A small-molecule ligand and the protein it binds are described below.
Small molecule (SMILES): CCCC[Sn](CCCC)CCCC

Sequence of chain 1.A:
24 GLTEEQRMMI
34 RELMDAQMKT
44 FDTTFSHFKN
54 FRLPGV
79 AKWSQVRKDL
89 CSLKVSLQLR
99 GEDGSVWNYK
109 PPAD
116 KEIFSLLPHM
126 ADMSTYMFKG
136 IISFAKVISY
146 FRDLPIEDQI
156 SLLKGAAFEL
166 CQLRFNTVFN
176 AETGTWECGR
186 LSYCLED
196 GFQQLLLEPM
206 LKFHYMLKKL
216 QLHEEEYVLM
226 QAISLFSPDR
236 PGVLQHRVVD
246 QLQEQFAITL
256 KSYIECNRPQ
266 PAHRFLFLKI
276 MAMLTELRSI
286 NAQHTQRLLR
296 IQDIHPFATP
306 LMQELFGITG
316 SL

Binding-site contacts:
Ligand atom C5 contacts residue TYR188 of chain 1.A at 4.0 Å (hydrophobic).
Ligand atom C13 contacts residue PHE163 of chain 1.A at 4.3 Å (hydrophobic).
Ligand atom C11 contacts residue CYS89 of chain 1.A at 3.6 Å (hydrophobic).
Ligand atom C7 contacts residue VAL93 of chain 1.A at 4.1 Å (hydrophobic).
Ligand atom C3 contacts residue TRP181 of chain 1.A at 4.5 Å (hydrophobic).
Ligand atom SN1 contacts residue CYS89 of chain 1.A at 2.0 Å.
Ligand atom C4 contacts residue TRP181 of chain 1.A at 3.8 Å (hydrophobic).
Ligand atom C13 contacts residue MET205 of chain 1.A at 4.2 Å (hydrophobic).
Ligand atom C5 contacts residue TBY1 of chain 1.C at 3.4 Å.
Ligand atom C3 contacts residue CYS89 of chain 1.A at 4.5 Å (hydrophobic).
Ligand atom C9 contacts residue MET125 of chain 1.A at 4.5 Å (hydrophobic).
Ligand atom C4 contacts residue TYR188 of chain 1.A at 3.9 Å (hydrophobic).
Ligand atom C5 contacts residue TRP181 of chain 1.A at 3.5 Å (hydrophobic).
Ligand atom C6 contacts residue CYS89 of chain 1.A at 3.0 Å (hydrophobic).
Ligand atom C9 contacts residue LEU121 of chain 1.A at 4.0 Å (hydrophobic).
Ligand atom C2 contacts residue VAL93 of chain 1.A at 4.3 Å (hydrophobic).
Ligand atom C8 contacts residue LEU121 of chain 1.A at 4.1 Å (hydrophobic).
Ligand atom C13 contacts residue TBY1 of chain 1.C at 3.7 Å.
Ligand atom C10 contacts residue TBY1 of chain 1.C at 3.7 Å.
Ligand atom C9 contacts residue VAL93 of chain 1.A at 4.5 Å (hydrophobic).
Ligand atom C9 contacts residue HIS124 of chain 1.A at 4.3 Å.
Ligand atom C8 contacts residue MET125 of chain 1.A at 3.7 Å (hydrophobic).
Ligand atom C3 contacts residue TBY1 of chain 1.C at 3.3 Å.
Ligand atom C5 contacts residue PHE170 of chain 1.A at 3.8 Å (hydrophobic).
Ligand atom C9 contacts residue TYR188 of chain 1.A at 4.1 Å (hydrophobic).
Ligand atom C12 contacts residue MET205 of chain 1.A at 4.4 Å (hydrophobic).
Ligand atom C6 contacts residue MET125 of chain 1.A at 4.4 Å (hydrophobic).
Ligand atom C11 contacts residue TBY1 of chain 1.C at 4.4 Å.
Ligand atom C7 contacts residue CYS89 of chain 1.A at 4.2 Å (hydrophobic).
Ligand atom C4 contacts residue VAL93 of chain 1.A at 4.5 Å (hydrophobic).
Ligand atom C2 contacts residue CYS89 of chain 1.A at 3.4 Å (hydrophobic).
Ligand atom C13 contacts residue GLN167 of chain 1.A at 3.9 Å.
Ligand atom C11 contacts residue MET125 of chain 1.A at 3.8 Å (hydrophobic).
Ligand atom C10 contacts residue CYS89 of chain 1.A at 3.3 Å (hydrophobic).
Ligand atom C4 contacts residue TBY1 of chain 1.C at 4.0 Å.
Ligand atom C7 contacts residue LEU121 of chain 1.A at 4.3 Å (hydrophobic).
Ligand atom C12 contacts residue CYS89 of chain 1.A at 4.4 Å (hydrophobic).